Sequence of chain 1.D:
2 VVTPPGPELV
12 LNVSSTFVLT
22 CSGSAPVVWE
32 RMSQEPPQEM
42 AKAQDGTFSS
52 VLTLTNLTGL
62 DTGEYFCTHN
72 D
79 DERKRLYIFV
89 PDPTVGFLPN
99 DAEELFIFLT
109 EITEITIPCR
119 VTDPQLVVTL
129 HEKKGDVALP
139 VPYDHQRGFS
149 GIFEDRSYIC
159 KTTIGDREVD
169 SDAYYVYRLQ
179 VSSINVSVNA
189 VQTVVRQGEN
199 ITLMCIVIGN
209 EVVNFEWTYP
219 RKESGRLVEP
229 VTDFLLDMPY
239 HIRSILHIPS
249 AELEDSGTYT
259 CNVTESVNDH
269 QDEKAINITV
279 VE

Binding-site contacts:
Ligand atom O6 contacts residue GLY255 of chain 1.D at 4.2 Å.
Ligand atom C1 contacts residue GLY255 of chain 1.D at 4.1 Å.
Ligand atom O7 contacts residue ASN275 of chain 1.D at 4.3 Å.
Ligand atom O5 contacts residue THR256 of chain 1.D at 3.4 Å (h-bond).
Ligand atom N2 contacts residue ASN275 of chain 1.D at 2.9 Å (h-bond).
Ligand atom C7 contacts residue THR256 of chain 1.D at 3.5 Å.
Ligand atom C5 contacts residue THR256 of chain 1.D at 3.1 Å.
Ligand atom N2 contacts residue THR256 of chain 1.D at 2.9 Å.
Ligand atom O3 contacts residue THR256 of chain 1.D at 4.0 Å.
Ligand atom C8 contacts residue THR256 of chain 1.D at 3.8 Å.
Ligand atom O4 contacts residue THR256 of chain 1.D at 3.9 Å.
Ligand atom O5 contacts residue GLY255 of chain 1.D at 4.4 Å.
Ligand atom C2 contacts residue ASN275 of chain 1.D at 2.5 Å.
Ligand atom C7 contacts residue ASN275 of chain 1.D at 4.0 Å.
Ligand atom C1 contacts residue THR256 of chain 1.D at 2.6 Å.
Ligand atom C6 contacts residue ASN275 of chain 1.D at 4.5 Å.
Ligand atom C2 contacts residue THR256 of chain 1.D at 2.9 Å.
Ligand atom C1 contacts residue ASN275 of chain 1.D at 1.4 Å.
Ligand atom O5 contacts residue ASN275 of chain 1.D at 2.4 Å (h-bond).
Ligand atom C5 contacts residue ASN275 of chain 1.D at 3.7 Å.
Ligand atom C4 contacts residue ASN275 of chain 1.D at 4.3 Å.
Ligand atom O7 contacts residue THR256 of chain 1.D at 4.5 Å.
Ligand atom C3 contacts residue ASN275 of chain 1.D at 3.8 Å.
Ligand atom C3 contacts residue THR256 of chain 1.D at 2.8 Å.
Ligand atom C4 contacts residue THR256 of chain 1.D at 3.4 Å.

The small molecule below binds the protein below.
Small molecule (SMILES): CC(=O)N[C@@H]1[C@@H](O)[C@H](O)[C@@H](CO)O[C@H]1O